Binding-site contacts:
Ligand atom C2 contacts residue HIS393 of chain 1.A at 4.3 Å.
Ligand atom C4 contacts residue THR528 of chain 1.A at 4.2 Å.
Ligand atom C1 contacts residue ASP384 of chain 1.A at 3.8 Å.
Ligand atom O1 contacts residue ASP384 of chain 1.A at 4.4 Å.
Ligand atom C2 contacts residue THR383 of chain 1.A at 3.9 Å.
Ligand atom C4 contacts residue HIS381 of chain 1.A at 4.4 Å.
Ligand atom C2 contacts residue TYR382 of chain 1.A at 4.1 Å (hydrophobic).
Ligand atom O2 contacts residue HIS381 of chain 1.A at 4.0 Å.
Ligand atom C3 contacts residue HIS381 of chain 1.A at 3.5 Å.
Ligand atom C4 contacts residue TYR382 of chain 1.A at 4.3 Å (hydrophobic).
Ligand atom O4 contacts residue TYR382 of chain 1.A at 3.6 Å.
Ligand atom C1 contacts residue THR383 of chain 1.A at 4.1 Å.
Ligand atom C2 contacts residue HIS381 of chain 1.A at 3.9 Å.
Ligand atom O2 contacts residue P151 of chain 1.D at 4.0 Å.
Ligand atom C1 contacts residue HIS393 of chain 1.A at 3.8 Å.
Ligand atom C3 contacts residue P151 of chain 1.D at 3.8 Å.

The small molecule below binds the protein below.
Small molecule (SMILES): O=CCOCCO

Sequence of chain 1.A:
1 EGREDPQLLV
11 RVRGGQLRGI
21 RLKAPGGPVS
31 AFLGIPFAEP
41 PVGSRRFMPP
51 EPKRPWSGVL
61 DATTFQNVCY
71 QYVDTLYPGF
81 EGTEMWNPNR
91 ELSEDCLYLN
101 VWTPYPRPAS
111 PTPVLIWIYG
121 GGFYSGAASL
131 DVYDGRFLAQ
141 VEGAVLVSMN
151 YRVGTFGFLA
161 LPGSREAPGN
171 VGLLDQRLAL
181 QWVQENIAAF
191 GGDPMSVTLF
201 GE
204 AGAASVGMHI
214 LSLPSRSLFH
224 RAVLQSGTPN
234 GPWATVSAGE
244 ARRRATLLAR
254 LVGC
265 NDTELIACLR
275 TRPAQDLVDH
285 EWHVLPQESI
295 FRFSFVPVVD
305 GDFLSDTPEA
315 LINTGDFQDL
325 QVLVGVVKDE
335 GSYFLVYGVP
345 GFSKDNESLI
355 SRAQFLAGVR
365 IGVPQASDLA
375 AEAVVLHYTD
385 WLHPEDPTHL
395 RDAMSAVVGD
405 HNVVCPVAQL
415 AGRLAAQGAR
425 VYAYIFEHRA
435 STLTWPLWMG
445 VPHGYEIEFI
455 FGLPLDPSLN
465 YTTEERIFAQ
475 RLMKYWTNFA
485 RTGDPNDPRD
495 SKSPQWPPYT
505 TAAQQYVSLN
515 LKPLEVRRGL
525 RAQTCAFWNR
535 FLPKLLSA